Sequence of chain 1.A:
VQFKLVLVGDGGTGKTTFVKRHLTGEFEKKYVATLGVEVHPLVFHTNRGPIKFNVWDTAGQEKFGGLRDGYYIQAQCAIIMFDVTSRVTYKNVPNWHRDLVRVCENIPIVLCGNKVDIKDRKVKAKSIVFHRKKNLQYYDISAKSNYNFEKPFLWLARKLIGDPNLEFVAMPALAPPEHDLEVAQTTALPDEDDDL

This protein binds this small molecule.
Small molecule (SMILES): Nc1nc2c(ncn2[C@@H]2O[C@H](CO[P](=O)(O)O[P](=O)(O)NP(=O)(O)O)[C@@H](O)[C@H]2O)c(=O)[nH]1

Binding-site contacts:
Ligand atom N3B contacts residue TYR39 of chain 1.A at 3.3 Å.
Ligand atom O1B contacts residue THR24 of chain 1.A at 2.9 Å (h-bond).
Ligand atom N3B contacts residue GLY20 of chain 1.A at 3.0 Å (h-bond).
Ligand atom O1A contacts residue TYR39 of chain 1.A at 3.3 Å.
Ligand atom O6 contacts residue ALA151 of chain 1.A at 2.9 Å (h-bond).
Ligand atom O6 contacts residue ASP125 of chain 1.A at 3.3 Å (salt-bridge).
Ligand atom O2' contacts residue GLU36 of chain 1.A at 2.6 Å (salt-bridge).
Ligand atom N1 contacts residue LYS152 of chain 1.A at 3.5 Å.
Ligand atom O2G contacts residue THR42 of chain 1.A at 2.8 Å (h-bond).
Ligand atom O3' contacts residue LYS37 of chain 1.A at 2.7 Å (salt-bridge).
Ligand atom O6 contacts residue ASN122 of chain 1.A at 3.2 Å (h-bond).
Ligand atom O3G contacts residue GLY19 of chain 1.A at 3.5 Å.
Ligand atom C8 contacts residue THR25 of chain 1.A at 3.6 Å.
Ligand atom C2' contacts residue THR25 of chain 1.A at 3.5 Å.
Ligand atom N1 contacts residue ASP125 of chain 1.A at 2.7 Å (salt-bridge).
Ligand atom O3G contacts residue LYS23 of chain 1.A at 2.5 Å (salt-bridge).
Ligand atom N7 contacts residue ASN122 of chain 1.A at 3.1 Å (h-bond).
Ligand atom O2A contacts residue THR25 of chain 1.A at 2.6 Å (h-bond).
Ligand atom O2B contacts residue THR21 of chain 1.A at 3.3 Å (h-bond).
Ligand atom O2B contacts residue GLY22 of chain 1.A at 3.0 Å (h-bond).
Ligand atom PB contacts residue MG1 of chain 1.E at 3.2 Å.
Ligand atom O3A contacts residue GLY22 of chain 1.A at 3.2 Å (h-bond).
Ligand atom N3B contacts residue MG1 of chain 1.E at 3.4 Å.
Ligand atom N2 contacts residue ASP125 of chain 1.A at 2.8 Å (salt-bridge).
Ligand atom O2A contacts residue THR24 of chain 1.A at 3.2 Å (h-bond).
Ligand atom C2' contacts residue GLU36 of chain 1.A at 3.5 Å.
Ligand atom O6 contacts residue LYS152 of chain 1.A at 3.2 Å (salt-bridge).
Ligand atom O3G contacts residue GLY68 of chain 1.A at 2.8 Å (h-bond).
Ligand atom O2G contacts residue MG1 of chain 1.E at 1.9 Å.
Ligand atom O2' contacts residue LYS37 of chain 1.A at 3.1 Å (salt-bridge).
Ligand atom O1G contacts residue TYR39 of chain 1.A at 2.6 Å (h-bond).
Ligand atom O4' contacts residue LYS123 of chain 1.A at 3.2 Å (salt-bridge).
Ligand atom O1B contacts residue MG1 of chain 1.E at 2.0 Å.
Ligand atom PG contacts residue MG1 of chain 1.E at 3.1 Å.
Ligand atom O2A contacts residue GLY22 of chain 1.A at 3.3 Å.
Ligand atom C6 contacts residue ASP125 of chain 1.A at 3.5 Å.
Ligand atom O5' contacts residue THR25 of chain 1.A at 3.2 Å (h-bond).
Ligand atom O6 contacts residue SER150 of chain 1.A at 3.2 Å (h-bond).
Ligand atom PA contacts residue THR25 of chain 1.A at 3.4 Å.
Ligand atom O2B contacts residue LYS23 of chain 1.A at 2.7 Å (salt-bridge).